The small molecule below binds the protein below.
Small molecule (SMILES): OC[C@@H]1OC(CO)(O[C@H]2O[C@H](CO)C(O)[C@@H](O)[C@@H]2O)[C@@H](O)[C@H]1O

Binding-site contacts:
Ligand atom C3 contacts residue ARG201 of chain 1.C at 4.3 Å.
Ligand atom O6 contacts residue ARG155 of chain 1.C at 4.0 Å.
Ligand atom O4 contacts residue ARG155 of chain 1.C at 4.3 Å.
Ligand atom C4 contacts residue ARG201 of chain 1.C at 3.9 Å.
Ligand atom O3 contacts residue ARG201 of chain 1.C at 4.2 Å.
Ligand atom C5 contacts residue ARG201 of chain 1.C at 4.2 Å.
Ligand atom O4 contacts residue HIS194 of chain 1.C at 3.7 Å.
Ligand atom C3 contacts residue GLU154 of chain 1.C at 4.4 Å.
Ligand atom O4 contacts residue ARG201 of chain 1.C at 2.8 Å (salt-bridge).
Ligand atom O6 contacts residue THR145 of chain 1.C at 3.8 Å.
Ligand atom C5 contacts residue GLU198 of chain 1.C at 4.5 Å.
Ligand atom O3 contacts residue HIS194 of chain 1.C at 4.0 Å.
Ligand atom O6 contacts residue GLU198 of chain 1.C at 3.2 Å (salt-bridge).
Ligand atom O3 contacts residue GLU286 of chain 1.A at 3.3 Å (salt-bridge).
Ligand atom C4 contacts residue GLU154 of chain 1.C at 3.5 Å.
Ligand atom C6 contacts residue GLU198 of chain 1.C at 3.2 Å.
Ligand atom C6 contacts residue GLU154 of chain 1.C at 3.4 Å.
Ligand atom O4 contacts residue GLU198 of chain 1.C at 4.3 Å.
Ligand atom O4 contacts residue GLU154 of chain 1.C at 3.5 Å (salt-bridge).
Ligand atom C1 contacts residue GLU286 of chain 1.A at 4.2 Å.
Ligand atom O6 contacts residue GLU154 of chain 1.C at 4.4 Å.
Ligand atom O6 contacts residue GLU149 of chain 1.C at 4.5 Å.
Ligand atom C5 contacts residue GLU154 of chain 1.C at 4.2 Å.
Ligand atom C6 contacts residue ARG155 of chain 1.C at 3.9 Å.
Ligand atom C3 contacts residue GLU286 of chain 1.A at 4.3 Å.

Sequence of chain 1.A:
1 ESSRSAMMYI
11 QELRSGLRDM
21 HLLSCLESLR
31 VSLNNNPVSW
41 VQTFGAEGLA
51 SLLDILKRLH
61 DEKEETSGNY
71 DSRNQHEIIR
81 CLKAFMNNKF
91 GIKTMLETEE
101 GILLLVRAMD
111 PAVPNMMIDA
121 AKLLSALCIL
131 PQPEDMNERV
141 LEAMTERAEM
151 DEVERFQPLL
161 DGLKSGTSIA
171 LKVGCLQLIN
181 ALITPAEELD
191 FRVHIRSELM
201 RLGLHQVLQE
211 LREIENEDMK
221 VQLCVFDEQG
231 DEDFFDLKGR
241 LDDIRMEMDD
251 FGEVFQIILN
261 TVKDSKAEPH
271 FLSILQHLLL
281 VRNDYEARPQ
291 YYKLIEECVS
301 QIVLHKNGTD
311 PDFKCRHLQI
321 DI

Sequence of chain 1.C:
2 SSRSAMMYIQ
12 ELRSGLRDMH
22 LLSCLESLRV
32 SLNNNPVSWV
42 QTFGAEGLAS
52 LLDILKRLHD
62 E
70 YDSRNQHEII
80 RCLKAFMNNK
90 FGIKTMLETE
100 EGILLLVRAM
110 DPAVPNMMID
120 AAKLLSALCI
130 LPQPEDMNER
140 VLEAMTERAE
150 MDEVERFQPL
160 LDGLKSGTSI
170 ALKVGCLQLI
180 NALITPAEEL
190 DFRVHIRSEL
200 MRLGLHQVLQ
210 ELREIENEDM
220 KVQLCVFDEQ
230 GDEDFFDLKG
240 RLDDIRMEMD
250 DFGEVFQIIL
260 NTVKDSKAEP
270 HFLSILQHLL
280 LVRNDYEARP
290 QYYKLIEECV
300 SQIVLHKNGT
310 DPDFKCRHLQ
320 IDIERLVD